This protein binds this small molecule.
Small molecule (SMILES): CCCCCCCCCC(=O)N(CCO)C[C@@H](O)[C@@H](O)[C@@H](O)[C@@H](O)CO

Sequence of chain 1.B:
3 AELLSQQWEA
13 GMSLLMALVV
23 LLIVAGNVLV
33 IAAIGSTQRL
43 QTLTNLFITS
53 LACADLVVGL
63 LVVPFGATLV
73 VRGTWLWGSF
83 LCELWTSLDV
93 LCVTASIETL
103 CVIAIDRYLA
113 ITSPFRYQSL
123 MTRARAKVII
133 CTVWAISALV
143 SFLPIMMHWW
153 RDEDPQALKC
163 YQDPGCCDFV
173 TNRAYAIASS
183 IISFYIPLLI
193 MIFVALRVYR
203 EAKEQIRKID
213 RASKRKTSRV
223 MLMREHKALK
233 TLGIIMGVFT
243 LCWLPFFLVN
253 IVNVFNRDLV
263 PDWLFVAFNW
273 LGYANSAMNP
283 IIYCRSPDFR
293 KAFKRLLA

Binding-site contacts:
Ligand atom C1 contacts residue ALA140 of chain 1.B at 4.5 Å (hydrophobic).
Ligand atom C27 contacts residue CYS133 of chain 1.B at 3.6 Å (hydrophobic).
Ligand atom C18 contacts residue CYS133 of chain 1.B at 3.6 Å (hydrophobic).
Ligand atom C9 contacts residue TRP136 of chain 1.B at 3.6 Å (hydrophobic).
Ligand atom C12 contacts residue TRP136 of chain 1.B at 3.9 Å (hydrophobic).
Ligand atom C60 contacts residue CYS133 of chain 1.B at 3.6 Å (hydrophobic).
Ligand atom C0 contacts residue LEU93 of chain 1.B at 3.9 Å (hydrophobic).
Ligand atom O63 contacts residue VAL130 of chain 1.B at 3.4 Å.
Ligand atom C12 contacts residue ALA137 of chain 1.B at 4.3 Å (hydrophobic).
Ligand atom C0 contacts residue PHE144 of chain 1.B at 4.4 Å (hydrophobic).
Ligand atom C15 contacts residue CYS133 of chain 1.B at 4.3 Å (hydrophobic).
Ligand atom C18 contacts residue ALA137 of chain 1.B at 4.2 Å (hydrophobic).
Ligand atom C0 contacts residue TRP136 of chain 1.B at 4.2 Å (hydrophobic).
Ligand atom C0 contacts residue ALA140 of chain 1.B at 3.8 Å (hydrophobic).
Ligand atom C24 contacts residue CYS133 of chain 1.B at 4.4 Å (hydrophobic).
Ligand atom C15 contacts residue ALA137 of chain 1.B at 3.8 Å (hydrophobic).
Ligand atom C9 contacts residue ALA140 of chain 1.B at 3.9 Å (hydrophobic).
Ligand atom C1 contacts residue TRP136 of chain 1.B at 4.4 Å (hydrophobic).
Ligand atom O63 contacts residue CYS133 of chain 1.B at 3.6 Å.
Ligand atom C35 contacts residue CYS133 of chain 1.B at 4.4 Å (hydrophobic).
Ligand atom C15 contacts residue TRP136 of chain 1.B at 4.2 Å (hydrophobic).
Ligand atom O63 contacts residue LYS129 of chain 1.B at 3.8 Å.
Ligand atom C9 contacts residue ALA137 of chain 1.B at 4.3 Å (hydrophobic).